Binding-site contacts:
Ligand atom O4 contacts residue VAL127 of chain 1.A at 4.3 Å.
Ligand atom O6 contacts residue ASN121 of chain 1.A at 3.8 Å.
Ligand atom C1 contacts residue GLU154 of chain 1.A at 3.9 Å.
Ligand atom O6 contacts residue VAL127 of chain 1.A at 3.8 Å.
Ligand atom C1 contacts residue ASN122 of chain 1.A at 1.4 Å.
Ligand atom C7 contacts residue ASN125 of chain 1.A at 3.3 Å.
Ligand atom C8 contacts residue ASN125 of chain 1.A at 3.4 Å.
Ligand atom O7 contacts residue ASN125 of chain 1.A at 3.6 Å (h-bond).
Ligand atom C7 contacts residue GLU154 of chain 1.A at 3.3 Å.
Ligand atom C3 contacts residue ASN122 of chain 1.A at 3.8 Å.
Ligand atom C6 contacts residue PHE157 of chain 1.A at 3.7 Å (hydrophobic).
Ligand atom O5 contacts residue ASN125 of chain 1.A at 4.3 Å.
Ligand atom O4 contacts residue LYS129 of chain 1.A at 4.0 Å.
Ligand atom N2 contacts residue ASN122 of chain 1.A at 2.8 Å (h-bond).
Ligand atom C8 contacts residue GLU154 of chain 1.A at 3.6 Å.
Ligand atom O7 contacts residue GLU154 of chain 1.A at 3.7 Å.
Ligand atom C4 contacts residue ASN122 of chain 1.A at 4.3 Å.
Ligand atom O6 contacts residue VAL126 of chain 1.A at 3.5 Å.
Ligand atom O6 contacts residue PHE157 of chain 1.A at 3.2 Å.
Ligand atom N2 contacts residue GLU154 of chain 1.A at 3.4 Å (salt-bridge).
Ligand atom C2 contacts residue GLU154 of chain 1.A at 4.0 Å.
Ligand atom O6 contacts residue VAL120 of chain 1.A at 3.3 Å.
Ligand atom C6 contacts residue ASN125 of chain 1.A at 4.1 Å.
Ligand atom O7 contacts residue ASN122 of chain 1.A at 4.1 Å.
Ligand atom C6 contacts residue VAL120 of chain 1.A at 3.6 Å (hydrophobic).
Ligand atom C3 contacts residue ASN125 of chain 1.A at 4.3 Å.
Ligand atom C6 contacts residue VAL127 of chain 1.A at 3.7 Å (hydrophobic).
Ligand atom O4 contacts residue ASN125 of chain 1.A at 3.1 Å (h-bond).
Ligand atom N2 contacts residue ASN125 of chain 1.A at 3.8 Å.
Ligand atom O6 contacts residue ASN122 of chain 1.A at 3.9 Å.
Ligand atom C5 contacts residue ASN125 of chain 1.A at 3.6 Å.
Ligand atom C2 contacts residue ASN122 of chain 1.A at 2.5 Å.
Ligand atom C1 contacts residue VAL127 of chain 1.A at 3.7 Å (hydrophobic).
Ligand atom C7 contacts residue ASN122 of chain 1.A at 3.6 Å.
Ligand atom O6 contacts residue ASN125 of chain 1.A at 3.2 Å (h-bond).
Ligand atom C1 contacts residue ASN125 of chain 1.A at 4.2 Å.
Ligand atom O5 contacts residue ASN122 of chain 1.A at 2.4 Å (h-bond).
Ligand atom C4 contacts residue ASN125 of chain 1.A at 3.9 Å.
Ligand atom C5 contacts residue ASN122 of chain 1.A at 3.7 Å.
Ligand atom O5 contacts residue ASN121 of chain 1.A at 4.2 Å.

The small molecule below binds the protein below.
Small molecule (SMILES): CC(=O)N[C@H]1[C@H](O[C@H]2[C@H](O)[C@@H](NC(C)=O)CO[C@@H]2CO)O[C@H](CO)[C@@H](O)[C@@H]1O

Sequence of chain 1.A:
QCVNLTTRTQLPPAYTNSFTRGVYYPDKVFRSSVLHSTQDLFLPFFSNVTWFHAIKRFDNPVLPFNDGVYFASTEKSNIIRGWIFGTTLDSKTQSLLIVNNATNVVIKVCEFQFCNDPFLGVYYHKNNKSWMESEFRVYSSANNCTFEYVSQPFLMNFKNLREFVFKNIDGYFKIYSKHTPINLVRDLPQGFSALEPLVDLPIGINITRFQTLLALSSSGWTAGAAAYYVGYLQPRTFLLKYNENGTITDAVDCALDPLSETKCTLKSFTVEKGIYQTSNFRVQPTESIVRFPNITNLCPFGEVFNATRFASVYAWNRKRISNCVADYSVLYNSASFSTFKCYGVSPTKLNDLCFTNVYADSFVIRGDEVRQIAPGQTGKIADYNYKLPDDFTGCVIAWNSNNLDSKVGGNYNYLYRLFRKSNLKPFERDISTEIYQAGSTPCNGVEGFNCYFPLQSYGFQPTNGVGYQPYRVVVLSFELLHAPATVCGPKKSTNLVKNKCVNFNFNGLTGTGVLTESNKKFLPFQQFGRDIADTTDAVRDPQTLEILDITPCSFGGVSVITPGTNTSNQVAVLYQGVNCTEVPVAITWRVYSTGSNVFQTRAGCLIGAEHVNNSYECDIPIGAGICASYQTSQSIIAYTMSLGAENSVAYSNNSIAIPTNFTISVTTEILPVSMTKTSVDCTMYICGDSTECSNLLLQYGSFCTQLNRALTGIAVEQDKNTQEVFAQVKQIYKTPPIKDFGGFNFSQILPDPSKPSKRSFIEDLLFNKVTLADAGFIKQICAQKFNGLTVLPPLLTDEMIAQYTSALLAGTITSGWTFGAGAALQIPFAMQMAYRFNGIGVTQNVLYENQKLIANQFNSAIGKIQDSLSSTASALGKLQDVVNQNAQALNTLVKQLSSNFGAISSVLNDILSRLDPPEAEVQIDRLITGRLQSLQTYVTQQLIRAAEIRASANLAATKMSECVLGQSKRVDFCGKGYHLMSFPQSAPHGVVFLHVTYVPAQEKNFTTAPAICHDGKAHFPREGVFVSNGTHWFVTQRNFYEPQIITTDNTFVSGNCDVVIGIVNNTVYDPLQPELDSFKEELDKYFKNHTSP